This small molecule binds to this protein.
Small molecule (SMILES): CC(=O)N[C@@H]1[C@@H](O)[C@H](O)[C@@H](CO)O[C@H]1O

Sequence of chain 3.C:
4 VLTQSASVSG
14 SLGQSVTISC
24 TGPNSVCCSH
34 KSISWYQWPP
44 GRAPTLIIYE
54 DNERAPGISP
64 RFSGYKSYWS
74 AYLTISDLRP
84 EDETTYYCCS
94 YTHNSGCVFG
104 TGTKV

Binding-site contacts:
Ligand atom C1 contacts residue TYR32 of chain 3.B at 3.5 Å (hydrophobic).
Ligand atom C7 contacts residue LEU108 of chain 3.B at 4.3 Å (hydrophobic).
Ligand atom C5 contacts residue ASN114 of chain 3.A at 3.7 Å.
Ligand atom O6 contacts residue ARG106 of chain 3.A at 3.5 Å (salt-bridge).
Ligand atom O7 contacts residue PRO59 of chain 3.C at 4.0 Å.
Ligand atom O7 contacts residue GLU110 of chain 3.A at 3.4 Å (salt-bridge).
Ligand atom O7 contacts residue ARG106 of chain 3.A at 4.0 Å.
Ligand atom C6 contacts residue MET115 of chain 3.A at 4.5 Å (hydrophobic).
Ligand atom C5 contacts residue TYR32 of chain 3.B at 4.4 Å (hydrophobic).
Ligand atom O4 contacts residue ARG106 of chain 3.A at 3.8 Å.
Ligand atom O4 contacts residue GLN1 of chain 3.B at 4.0 Å.
Ligand atom C6 contacts residue GLN119 of chain 3.A at 3.8 Å.
Ligand atom C1 contacts residue GLU110 of chain 3.A at 4.4 Å.
Ligand atom C3 contacts residue ASN114 of chain 3.A at 3.8 Å.
Ligand atom C8 contacts residue LEU109 of chain 3.B at 3.7 Å (hydrophobic).
Ligand atom O3 contacts residue ARG106 of chain 3.A at 4.0 Å.
Ligand atom O5 contacts residue ARG106 of chain 3.A at 3.8 Å.
Ligand atom C7 contacts residue ASN114 of chain 3.A at 3.8 Å.
Ligand atom O5 contacts residue MET115 of chain 3.A at 3.8 Å.
Ligand atom O5 contacts residue TYR32 of chain 3.B at 4.2 Å.
Ligand atom O7 contacts residue ASN114 of chain 3.A at 4.2 Å.
Ligand atom C4 contacts residue ASN114 of chain 3.A at 4.2 Å.
Ligand atom C3 contacts residue ARG106 of chain 3.A at 3.9 Å.
Ligand atom C5 contacts residue ARG106 of chain 3.A at 4.0 Å.
Ligand atom C8 contacts residue GLU110 of chain 3.A at 4.5 Å.
Ligand atom O5 contacts residue ASN114 of chain 3.A at 2.4 Å (h-bond).
Ligand atom C4 contacts residue ARG106 of chain 3.A at 3.4 Å.
Ligand atom C6 contacts residue ARG106 of chain 3.A at 3.8 Å.
Ligand atom C7 contacts residue GLU110 of chain 3.A at 4.0 Å.
Ligand atom C8 contacts residue TYR119 of chain 3.B at 4.4 Å (hydrophobic).
Ligand atom N2 contacts residue LEU108 of chain 3.B at 4.3 Å.
Ligand atom C1 contacts residue ARG106 of chain 3.A at 4.2 Å.
Ligand atom C2 contacts residue ARG106 of chain 3.A at 3.6 Å.
Ligand atom C8 contacts residue LEU108 of chain 3.B at 3.3 Å (hydrophobic).
Ligand atom C2 contacts residue TYR32 of chain 3.B at 4.5 Å (hydrophobic).
Ligand atom C1 contacts residue ASN114 of chain 3.A at 1.4 Å.
Ligand atom C2 contacts residue ASN114 of chain 3.A at 2.5 Å.
Ligand atom C7 contacts residue LEU109 of chain 3.B at 4.4 Å (hydrophobic).
Ligand atom N2 contacts residue ASN114 of chain 3.A at 2.9 Å (h-bond).

Sequence of chain 3.B:
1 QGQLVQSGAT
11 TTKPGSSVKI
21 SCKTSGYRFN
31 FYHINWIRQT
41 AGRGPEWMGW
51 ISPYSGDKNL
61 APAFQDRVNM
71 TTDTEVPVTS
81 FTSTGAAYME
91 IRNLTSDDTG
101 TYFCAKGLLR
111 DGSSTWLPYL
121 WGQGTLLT

Sequence of chain 3.A:
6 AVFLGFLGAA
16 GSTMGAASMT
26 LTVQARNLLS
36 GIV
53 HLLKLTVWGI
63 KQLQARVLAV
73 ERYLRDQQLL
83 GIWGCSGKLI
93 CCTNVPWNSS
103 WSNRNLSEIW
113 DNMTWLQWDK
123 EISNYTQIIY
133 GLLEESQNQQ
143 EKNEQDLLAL